Binding-site contacts:
Ligand atom C30 contacts residue PHE94 of chain 1.A at 3.7 Å (hydrophobic).
Ligand atom C25 contacts residue PHE94 of chain 1.A at 3.7 Å (hydrophobic).
Ligand atom C24 contacts residue GLY98 of chain 1.A at 3.5 Å.
Ligand atom C22 contacts residue GLY98 of chain 1.A at 3.8 Å.
Ligand atom C27 contacts residue LEU21 of chain 1.A at 3.9 Å (hydrophobic).
Ligand atom C30 contacts residue CYS95 of chain 1.A at 3.5 Å (hydrophobic).
Ligand atom I01 contacts residue THR162 of chain 1.A at 3.9 Å.
Ligand atom C25 contacts residue CYS95 of chain 1.A at 3.0 Å (hydrophobic).
Ligand atom N06 contacts residue LEU21 of chain 1.A at 3.8 Å.
Ligand atom C25 contacts residue GLY98 of chain 1.A at 3.7 Å.
Ligand atom N11 contacts residue CYS95 of chain 1.A at 2.9 Å (h-bond).
Ligand atom S02 contacts residue ASP163 of chain 1.A at 3.4 Å (salt-bridge).
Ligand atom C23 contacts residue MET148 of chain 1.A at 3.5 Å (hydrophobic).
Ligand atom I01 contacts residue ALA42 of chain 1.A at 3.9 Å.
Ligand atom C22 contacts residue CYS95 of chain 1.A at 3.1 Å (hydrophobic).
Ligand atom C30 contacts residue GLU93 of chain 1.A at 3.2 Å.
Ligand atom C33 contacts residue ALA27 of chain 1.A at 3.8 Å (hydrophobic).
Ligand atom C33 contacts residue GLY24 of chain 1.A at 3.4 Å.
Ligand atom C34 contacts residue LYS44 of chain 1.A at 3.6 Å.
Ligand atom C15 contacts residue TYR101 of chain 1.A at 3.9 Å (hydrophobic).
Ligand atom O03 contacts residue THR102 of chain 1.A at 3.3 Å (h-bond).
Ligand atom C23 contacts residue THR162 of chain 1.A at 3.5 Å.
Ligand atom S02 contacts residue LYS44 of chain 1.A at 3.2 Å (salt-bridge).
Ligand atom C25 contacts residue LEU21 of chain 1.A at 3.9 Å (hydrophobic).
Ligand atom N08 contacts residue PHE94 of chain 1.A at 3.4 Å.
Ligand atom C19 contacts residue MET148 of chain 1.A at 3.5 Å (hydrophobic).
Ligand atom C30 contacts residue ALA42 of chain 1.A at 3.3 Å (hydrophobic).
Ligand atom C13 contacts residue SER99 of chain 1.A at 3.8 Å.
Ligand atom N09 contacts residue ASP163 of chain 1.A at 3.9 Å.
Ligand atom C27 contacts residue CYS95 of chain 1.A at 3.7 Å (hydrophobic).
Ligand atom I01 contacts residue MET92 of chain 1.A at 3.6 Å.
Ligand atom C32 contacts residue GLY24 of chain 1.A at 3.8 Å.
Ligand atom C18 contacts residue GLY98 of chain 1.A at 3.8 Å.
Ligand atom C17 contacts residue GLY98 of chain 1.A at 3.7 Å.
Ligand atom C16 contacts residue THR102 of chain 1.A at 3.7 Å.
Ligand atom N08 contacts residue CYS95 of chain 1.A at 2.8 Å (h-bond).
Ligand atom C20 contacts residue GLY98 of chain 1.A at 3.5 Å.
Ligand atom C28 contacts residue ALA42 of chain 1.A at 3.7 Å (hydrophobic).
Ligand atom N11 contacts residue PHE94 of chain 1.A at 3.4 Å.
Ligand atom C34 contacts residue ASP163 of chain 1.A at 3.9 Å.

Sequence of chain 1.A:
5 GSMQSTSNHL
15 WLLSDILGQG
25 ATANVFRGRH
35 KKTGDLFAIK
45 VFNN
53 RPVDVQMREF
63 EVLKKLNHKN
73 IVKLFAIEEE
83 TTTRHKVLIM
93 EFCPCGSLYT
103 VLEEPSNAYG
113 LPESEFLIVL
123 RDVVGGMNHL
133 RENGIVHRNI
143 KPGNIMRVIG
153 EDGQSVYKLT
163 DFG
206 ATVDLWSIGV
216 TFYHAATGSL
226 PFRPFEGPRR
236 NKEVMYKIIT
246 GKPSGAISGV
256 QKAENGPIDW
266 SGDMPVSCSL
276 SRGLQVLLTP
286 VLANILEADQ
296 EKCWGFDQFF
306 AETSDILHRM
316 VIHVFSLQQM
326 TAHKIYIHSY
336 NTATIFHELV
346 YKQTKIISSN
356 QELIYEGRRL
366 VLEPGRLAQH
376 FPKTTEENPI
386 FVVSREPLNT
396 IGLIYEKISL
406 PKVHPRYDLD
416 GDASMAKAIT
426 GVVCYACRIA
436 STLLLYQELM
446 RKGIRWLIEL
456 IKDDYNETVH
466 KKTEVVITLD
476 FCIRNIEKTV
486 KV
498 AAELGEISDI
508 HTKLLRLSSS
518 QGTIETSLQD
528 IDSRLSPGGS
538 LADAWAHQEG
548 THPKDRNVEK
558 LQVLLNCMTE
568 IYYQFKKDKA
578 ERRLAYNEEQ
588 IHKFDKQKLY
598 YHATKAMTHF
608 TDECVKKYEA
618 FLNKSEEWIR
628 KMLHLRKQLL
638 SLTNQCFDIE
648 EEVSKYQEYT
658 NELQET

A protein and the small-molecule ligand that binds it are described below.
Small molecule (SMILES): O=C(NCCCNc1nc(Nc2cccc(NC(=O)N3CCCC3)c2)ncc1I)c1cccs1